Sequence of chain 1.A:
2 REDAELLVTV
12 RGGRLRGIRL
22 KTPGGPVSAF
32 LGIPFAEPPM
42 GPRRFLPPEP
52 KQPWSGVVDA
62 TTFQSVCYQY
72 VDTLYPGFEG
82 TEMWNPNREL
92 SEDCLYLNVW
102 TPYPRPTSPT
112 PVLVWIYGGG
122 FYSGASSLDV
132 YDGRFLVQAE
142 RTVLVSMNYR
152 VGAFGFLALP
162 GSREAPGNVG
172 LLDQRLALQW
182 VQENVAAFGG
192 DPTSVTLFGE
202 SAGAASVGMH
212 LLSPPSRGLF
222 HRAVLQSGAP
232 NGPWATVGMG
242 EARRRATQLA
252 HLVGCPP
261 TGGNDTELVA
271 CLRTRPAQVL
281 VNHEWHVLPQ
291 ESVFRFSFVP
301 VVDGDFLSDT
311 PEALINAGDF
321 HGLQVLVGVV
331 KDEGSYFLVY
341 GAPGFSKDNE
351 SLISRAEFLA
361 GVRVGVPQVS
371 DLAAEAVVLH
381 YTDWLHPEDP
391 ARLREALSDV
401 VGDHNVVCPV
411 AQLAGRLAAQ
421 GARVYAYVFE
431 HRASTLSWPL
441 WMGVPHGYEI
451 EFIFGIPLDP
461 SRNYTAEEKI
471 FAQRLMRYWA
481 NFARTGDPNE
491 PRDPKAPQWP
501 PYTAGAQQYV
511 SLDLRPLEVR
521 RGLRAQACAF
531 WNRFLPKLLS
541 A

The small molecule below binds the protein below.
Small molecule (SMILES): CC(=O)N[C@@H]1[C@@H](O)[C@H](O)[C@@H](CO)O[C@H]1O

Binding-site contacts:
Ligand atom C3 contacts residue ASN264 of chain 1.A at 3.9 Å.
Ligand atom O5 contacts residue ASN264 of chain 1.A at 1.7 Å (h-bond).
Ligand atom C6 contacts residue ASN264 of chain 1.A at 3.9 Å.
Ligand atom C5 contacts residue ASN264 of chain 1.A at 3.0 Å.
Ligand atom N2 contacts residue ASN264 of chain 1.A at 3.7 Å.
Ligand atom C4 contacts residue ASN264 of chain 1.A at 4.0 Å.
Ligand atom O6 contacts residue ASN264 of chain 1.A at 3.3 Å (h-bond).
Ligand atom C1 contacts residue ASN264 of chain 1.A at 1.4 Å.
Ligand atom O5 contacts residue THR266 of chain 1.A at 4.2 Å.
Ligand atom C2 contacts residue ASN264 of chain 1.A at 2.9 Å.